Sequence of chain 24.B:
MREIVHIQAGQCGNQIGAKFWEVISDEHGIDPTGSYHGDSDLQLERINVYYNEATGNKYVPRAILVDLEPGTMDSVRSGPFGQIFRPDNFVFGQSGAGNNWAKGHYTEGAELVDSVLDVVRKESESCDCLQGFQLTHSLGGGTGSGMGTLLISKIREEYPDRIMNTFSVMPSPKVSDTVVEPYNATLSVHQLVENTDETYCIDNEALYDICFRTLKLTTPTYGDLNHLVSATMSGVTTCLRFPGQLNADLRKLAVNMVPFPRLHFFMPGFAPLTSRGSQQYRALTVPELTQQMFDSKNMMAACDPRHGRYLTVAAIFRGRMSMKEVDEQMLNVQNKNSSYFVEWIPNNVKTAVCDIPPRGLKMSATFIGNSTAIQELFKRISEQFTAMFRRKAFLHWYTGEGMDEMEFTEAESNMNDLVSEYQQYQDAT

Binding-site contacts:
Ligand atom C09 contacts residue HIS227 of chain 24.B at 3.9 Å.
Ligand atom C14 contacts residue THR274 of chain 24.B at 4.0 Å.
Ligand atom C08 contacts residue LEU228 of chain 24.B at 3.3 Å (hydrophobic).
Ligand atom C07 contacts residue ASP224 of chain 24.B at 3.5 Å.
Ligand atom C44 contacts residue LEU361 of chain 24.B at 4.0 Å (hydrophobic).
Ligand atom C16 contacts residue THR274 of chain 24.B at 3.6 Å.
Ligand atom C42 contacts residue VAL23 of chain 24.B at 3.5 Å (hydrophobic).
Ligand atom O13 contacts residue ARG359 of chain 24.B at 3.4 Å (salt-bridge).
Ligand atom C31 contacts residue HIS227 of chain 24.B at 3.4 Å.
Ligand atom C05 contacts residue HIS227 of chain 24.B at 3.4 Å.
Ligand atom C19 contacts residue THR274 of chain 24.B at 3.3 Å.
Ligand atom C04 contacts residue HIS227 of chain 24.B at 4.0 Å.
Ligand atom C09 contacts residue LEU228 of chain 24.B at 4.1 Å (hydrophobic).
Ligand atom C08 contacts residue HIS227 of chain 24.B at 3.3 Å.
Ligand atom C33 contacts residue ASP26 of chain 24.B at 3.9 Å.
Ligand atom O07 contacts residue THR274 of chain 24.B at 3.7 Å.
Ligand atom O08 contacts residue ARG276 of chain 24.B at 3.6 Å.
Ligand atom O06 contacts residue LEU215 of chain 24.B at 3.6 Å.
Ligand atom O12 contacts residue GLY360 of chain 24.B at 3.4 Å (h-bond).
Ligand atom O14 contacts residue HIS227 of chain 24.B at 2.2 Å (h-bond).
Ligand atom O13 contacts residue GLY360 of chain 24.B at 3.6 Å (h-bond).
Ligand atom C39 contacts residue SER234 of chain 24.B at 3.9 Å.
Ligand atom O13 contacts residue PRO358 of chain 24.B at 3.5 Å.
Ligand atom C16 contacts residue PRO272 of chain 24.B at 4.0 Å (hydrophobic).
Ligand atom C40 contacts residue SER234 of chain 24.B at 2.9 Å.
Ligand atom O06 contacts residue LEU273 of chain 24.B at 3.4 Å.
Ligand atom C07 contacts residue LEU228 of chain 24.B at 4.0 Å (hydrophobic).
Ligand atom C06 contacts residue ASP224 of chain 24.B at 3.6 Å.
Ligand atom C06 contacts residue HIS227 of chain 24.B at 2.8 Å.
Ligand atom O06 contacts residue PRO272 of chain 24.B at 3.8 Å.
Ligand atom C14 contacts residue LEU215 of chain 24.B at 3.9 Å (hydrophobic).
Ligand atom C36 contacts residue HIS227 of chain 24.B at 3.4 Å.
Ligand atom O06 contacts residue THR274 of chain 24.B at 3.2 Å (h-bond).
Ligand atom C30 contacts residue HIS227 of chain 24.B at 3.1 Å.
Ligand atom C15 contacts residue PRO272 of chain 24.B at 3.6 Å (hydrophobic).
Ligand atom C07 contacts residue HIS227 of chain 24.B at 2.7 Å.
Ligand atom C44 contacts residue GLY360 of chain 24.B at 4.0 Å.
Ligand atom C27 contacts residue GLY360 of chain 24.B at 4.0 Å.
Ligand atom C41 contacts residue VAL23 of chain 24.B at 3.2 Å (hydrophobic).
Ligand atom C41 contacts residue SER234 of chain 24.B at 3.7 Å.

This protein binds this small molecule.
Small molecule (SMILES): CC(=O)O[C@H]1C(=O)[C@@]2(C)[C@H]([C@H](OC(=O)c3ccccc3)[C@]3(O)C[C@H](OC(=O)[C@H](O)[C@@H](NC(=O)c4ccccc4)c4ccccc4)C(C)=C1C3(C)C)[C@]1(OC(C)=O)CO[C@@H]1C[C@@H]2O